Sequence of chain 3.B:
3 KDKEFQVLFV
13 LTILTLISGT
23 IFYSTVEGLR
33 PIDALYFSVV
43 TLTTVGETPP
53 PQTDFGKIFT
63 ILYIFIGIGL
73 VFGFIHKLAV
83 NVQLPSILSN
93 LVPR

This protein binds this small molecule.
Small molecule (SMILES): NCC(=O)O

Binding-site contacts:
Ligand atom OXT contacts residue PRO51 of chain 3.B at 4.3 Å.
Ligand atom OXT contacts residue PRO53 of chain 3.B at 3.9 Å.
Ligand atom OXT contacts residue GLU29 of chain 3.B at 4.0 Å.
Ligand atom C contacts residue PRO51 of chain 3.B at 3.7 Å (hydrophobic).
Ligand atom OXT contacts residue PRO52 of chain 3.B at 3.9 Å.
Ligand atom O contacts residue PRO52 of chain 3.B at 3.6 Å (h-bond).
Ligand atom OXT contacts residue GLY1 of chain 3.Q at 4.4 Å.
Ligand atom N contacts residue PRO52 of chain 3.B at 4.2 Å.
Ligand atom O contacts residue PHE39 of chain 3.B at 4.2 Å.
Ligand atom C contacts residue GLY1 of chain 3.Q at 3.8 Å.
Ligand atom O contacts residue GLY1 of chain 3.Q at 3.5 Å (h-bond).
Ligand atom O contacts residue PRO51 of chain 3.B at 2.5 Å (h-bond).
Ligand atom OXT contacts residue LEU31 of chain 3.B at 4.3 Å.
Ligand atom CA contacts residue LEU31 of chain 3.B at 4.2 Å (hydrophobic).
Ligand atom CA contacts residue GLY1 of chain 3.Q at 4.0 Å.
Ligand atom N contacts residue PRO51 of chain 3.B at 3.8 Å.
Ligand atom O contacts residue THR50 of chain 3.B at 4.3 Å.
Ligand atom C contacts residue PRO52 of chain 3.B at 3.8 Å (hydrophobic).